The protein below binds the small molecule below.
Small molecule (SMILES): CC(C)C[C@H](NC(=O)[C@H](C)NC(=O)CNC(=O)[C@@H](N)Cc1ccccc1)C(=O)N[C@@H](CC(C)C)C(=O)N[C@@H](C)C(=O)O

Binding-site contacts:
Ligand atom C contacts residue THR16 of chain 23.B at 4.2 Å.
Ligand atom CD2 contacts residue THR17 of chain 23.B at 3.7 Å.
Ligand atom O contacts residue THR17 of chain 23.B at 3.8 Å.
Ligand atom C contacts residue ARG18 of chain 23.B at 4.1 Å.
Ligand atom O contacts residue ARG18 of chain 23.B at 3.0 Å (salt-bridge).
Ligand atom CD1 contacts residue THR16 of chain 23.B at 3.1 Å.
Ligand atom O contacts residue ILE14 of chain 23.B at 3.5 Å (h-bond).
Ligand atom C contacts residue ILE14 of chain 23.B at 3.6 Å (hydrophobic).
Ligand atom C contacts residue ILE14 of chain 23.B at 4.2 Å (hydrophobic).
Ligand atom O contacts residue THR16 of chain 23.B at 3.1 Å (h-bond).
Ligand atom CB contacts residue LEU15 of chain 23.B at 4.1 Å (hydrophobic).
Ligand atom O contacts residue LEU15 of chain 23.B at 3.5 Å.
Ligand atom N contacts residue ILE14 of chain 23.B at 3.0 Å (h-bond).
Ligand atom CE1 contacts residue ASP12 of chain 23.B at 3.5 Å.
Ligand atom CB contacts residue THR16 of chain 23.B at 4.2 Å.
Ligand atom N contacts residue ILE14 of chain 23.B at 3.5 Å.
Ligand atom CA contacts residue ILE14 of chain 23.B at 4.0 Å (hydrophobic).
Ligand atom CA contacts residue ILE14 of chain 23.B at 3.3 Å (hydrophobic).
Ligand atom CD2 contacts residue HIS157 of chain 23.B at 3.7 Å.
Ligand atom O contacts residue ILE14 of chain 23.B at 3.1 Å.
Ligand atom CG contacts residue THR16 of chain 23.B at 4.0 Å.
Ligand atom CD2 contacts residue VAL32 of chain 23.B at 3.9 Å (hydrophobic).
Ligand atom CB contacts residue ARG18 of chain 23.B at 4.2 Å.
Ligand atom CD1 contacts residue ILE14 of chain 23.B at 3.6 Å (hydrophobic).
Ligand atom CB contacts residue THR17 of chain 23.B at 4.0 Å.
Ligand atom CD1 contacts residue ASP12 of chain 23.B at 3.8 Å.
Ligand atom CD1 contacts residue TYR34 of chain 23.B at 3.0 Å (hydrophobic).
Ligand atom CA contacts residue ARG18 of chain 23.B at 3.8 Å.
Ligand atom CA contacts residue ASP12 of chain 23.B at 3.7 Å.
Ligand atom CD2 contacts residue ASP106 of chain 23.B at 4.1 Å.
Ligand atom N contacts residue ASP12 of chain 23.B at 4.1 Å.
Ligand atom CA contacts residue THR16 of chain 23.B at 3.6 Å.
Ligand atom C contacts residue ILE14 of chain 23.B at 3.4 Å (hydrophobic).
Ligand atom CB contacts residue ILE14 of chain 23.B at 4.1 Å (hydrophobic).
Ligand atom CG contacts residue ILE14 of chain 23.B at 4.2 Å (hydrophobic).
Ligand atom C contacts residue ARG18 of chain 23.B at 3.8 Å.
Ligand atom O contacts residue ARG18 of chain 23.B at 3.6 Å (salt-bridge).
Ligand atom C contacts residue THR16 of chain 23.B at 3.7 Å.
Ligand atom CG contacts residue THR17 of chain 23.B at 4.3 Å.
Ligand atom N contacts residue THR16 of chain 23.B at 2.9 Å (h-bond).

Sequence of chain 23.B:
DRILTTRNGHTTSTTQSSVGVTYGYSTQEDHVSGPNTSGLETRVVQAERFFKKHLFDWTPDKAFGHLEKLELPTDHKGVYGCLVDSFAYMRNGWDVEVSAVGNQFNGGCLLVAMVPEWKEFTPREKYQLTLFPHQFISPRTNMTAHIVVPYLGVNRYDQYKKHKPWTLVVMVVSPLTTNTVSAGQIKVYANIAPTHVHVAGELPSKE